Sequence of chain 1.D:
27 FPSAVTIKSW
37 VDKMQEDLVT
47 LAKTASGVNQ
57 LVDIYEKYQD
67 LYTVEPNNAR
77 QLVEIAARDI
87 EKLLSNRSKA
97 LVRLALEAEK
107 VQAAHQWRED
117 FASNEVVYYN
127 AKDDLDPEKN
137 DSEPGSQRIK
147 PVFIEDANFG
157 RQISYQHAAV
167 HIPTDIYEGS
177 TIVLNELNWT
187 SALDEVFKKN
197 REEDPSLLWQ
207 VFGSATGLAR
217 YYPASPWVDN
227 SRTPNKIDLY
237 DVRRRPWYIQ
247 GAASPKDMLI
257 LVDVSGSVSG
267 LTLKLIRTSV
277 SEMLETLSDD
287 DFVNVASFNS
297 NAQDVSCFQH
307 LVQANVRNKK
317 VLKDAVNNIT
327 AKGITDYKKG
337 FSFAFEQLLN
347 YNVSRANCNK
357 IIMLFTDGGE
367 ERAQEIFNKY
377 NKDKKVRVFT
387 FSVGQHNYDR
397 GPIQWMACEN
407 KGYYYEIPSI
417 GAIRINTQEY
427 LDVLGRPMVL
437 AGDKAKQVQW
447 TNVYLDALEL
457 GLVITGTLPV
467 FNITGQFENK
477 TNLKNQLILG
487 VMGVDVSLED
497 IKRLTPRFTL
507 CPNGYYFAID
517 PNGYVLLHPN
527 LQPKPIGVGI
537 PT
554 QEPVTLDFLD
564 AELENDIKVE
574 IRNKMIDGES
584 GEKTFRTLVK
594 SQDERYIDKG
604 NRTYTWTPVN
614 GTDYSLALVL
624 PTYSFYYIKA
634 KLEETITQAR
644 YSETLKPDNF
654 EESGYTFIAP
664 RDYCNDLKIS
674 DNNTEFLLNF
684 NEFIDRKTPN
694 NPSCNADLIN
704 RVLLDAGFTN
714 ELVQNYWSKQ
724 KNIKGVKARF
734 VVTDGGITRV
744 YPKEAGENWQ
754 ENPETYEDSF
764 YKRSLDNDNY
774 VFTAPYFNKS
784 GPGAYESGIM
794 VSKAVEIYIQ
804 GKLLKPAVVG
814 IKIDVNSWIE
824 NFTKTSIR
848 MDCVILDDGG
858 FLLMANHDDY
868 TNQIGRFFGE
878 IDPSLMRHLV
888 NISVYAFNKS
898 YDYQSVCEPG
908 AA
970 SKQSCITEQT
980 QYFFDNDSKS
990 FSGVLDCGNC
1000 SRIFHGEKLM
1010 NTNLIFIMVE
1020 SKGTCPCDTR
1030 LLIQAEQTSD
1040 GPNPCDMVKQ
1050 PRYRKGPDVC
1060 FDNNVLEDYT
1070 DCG

This protein binds this small molecule.
Small molecule (SMILES): CC(=O)N[C@@H]1[C@@H](O)[C@H](O)[C@@H](CO)O[C@H]1O

Binding-site contacts:
Ligand atom C8 contacts residue ASN613 of chain 1.D at 4.4 Å.
Ligand atom C7 contacts residue GLU80 of chain 1.D at 3.8 Å.
Ligand atom C8 contacts residue ARG84 of chain 1.D at 3.6 Å.
Ligand atom O5 contacts residue ASN613 of chain 1.D at 2.4 Å (h-bond).
Ligand atom C8 contacts residue GLU80 of chain 1.D at 3.2 Å.
Ligand atom C2 contacts residue ASN613 of chain 1.D at 2.4 Å.
Ligand atom C7 contacts residue ARG84 of chain 1.D at 4.1 Å.
Ligand atom O7 contacts residue ARG84 of chain 1.D at 3.6 Å.
Ligand atom O7 contacts residue GLU87 of chain 1.D at 4.2 Å.
Ligand atom C1 contacts residue ASN613 of chain 1.D at 1.4 Å.
Ligand atom N2 contacts residue GLU80 of chain 1.D at 3.7 Å.
Ligand atom N2 contacts residue ASN613 of chain 1.D at 2.9 Å (h-bond).
Ligand atom O7 contacts residue ASN613 of chain 1.D at 3.4 Å (h-bond).
Ligand atom C5 contacts residue ASN613 of chain 1.D at 3.7 Å.
Ligand atom C7 contacts residue ASN613 of chain 1.D at 3.3 Å.
Ligand atom O3 contacts residue GLU80 of chain 1.D at 4.3 Å.
Ligand atom C4 contacts residue ASN613 of chain 1.D at 4.2 Å.
Ligand atom C3 contacts residue ASN613 of chain 1.D at 3.8 Å.
Ligand atom C8 contacts residue ALA83 of chain 1.D at 4.0 Å (hydrophobic).